Sequence of chain 1.B:
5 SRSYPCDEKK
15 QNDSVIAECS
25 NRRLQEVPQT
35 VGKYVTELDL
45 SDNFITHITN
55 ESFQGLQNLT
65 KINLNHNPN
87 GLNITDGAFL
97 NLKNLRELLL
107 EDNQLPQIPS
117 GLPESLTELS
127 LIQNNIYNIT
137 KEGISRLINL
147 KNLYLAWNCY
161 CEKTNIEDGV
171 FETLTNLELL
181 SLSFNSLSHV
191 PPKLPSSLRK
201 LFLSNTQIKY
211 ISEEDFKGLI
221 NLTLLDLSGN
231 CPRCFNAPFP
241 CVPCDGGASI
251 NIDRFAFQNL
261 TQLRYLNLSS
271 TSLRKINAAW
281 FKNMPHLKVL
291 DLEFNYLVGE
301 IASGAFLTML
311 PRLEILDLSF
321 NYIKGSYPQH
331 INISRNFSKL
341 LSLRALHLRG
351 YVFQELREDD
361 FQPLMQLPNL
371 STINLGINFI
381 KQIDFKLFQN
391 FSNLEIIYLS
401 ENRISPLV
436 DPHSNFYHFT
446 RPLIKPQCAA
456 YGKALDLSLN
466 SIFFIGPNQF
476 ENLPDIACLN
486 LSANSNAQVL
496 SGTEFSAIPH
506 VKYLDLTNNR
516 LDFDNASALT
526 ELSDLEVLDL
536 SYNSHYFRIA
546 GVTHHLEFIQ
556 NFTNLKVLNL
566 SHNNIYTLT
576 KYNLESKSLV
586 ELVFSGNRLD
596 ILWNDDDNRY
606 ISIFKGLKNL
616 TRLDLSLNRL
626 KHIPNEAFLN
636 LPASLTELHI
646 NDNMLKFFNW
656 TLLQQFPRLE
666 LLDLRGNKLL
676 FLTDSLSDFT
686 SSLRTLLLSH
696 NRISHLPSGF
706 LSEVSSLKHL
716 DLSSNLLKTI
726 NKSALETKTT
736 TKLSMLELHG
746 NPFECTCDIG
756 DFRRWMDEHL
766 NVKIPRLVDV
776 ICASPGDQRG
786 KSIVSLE

Binding-site contacts:
Ligand atom C8 contacts residue ASN62 of chain 1.B at 4.5 Å.
Ligand atom C1 contacts residue ASN62 of chain 1.B at 1.4 Å.
Ligand atom C4 contacts residue ASN62 of chain 1.B at 4.2 Å.
Ligand atom N2 contacts residue ASN62 of chain 1.B at 2.9 Å (h-bond).
Ligand atom C8 contacts residue GLN61 of chain 1.B at 3.9 Å.
Ligand atom C8 contacts residue LYS37 of chain 1.B at 4.3 Å.
Ligand atom C7 contacts residue LYS37 of chain 1.B at 3.9 Å.
Ligand atom C7 contacts residue ASN62 of chain 1.B at 3.3 Å.
Ligand atom C3 contacts residue ASN62 of chain 1.B at 3.8 Å.
Ligand atom O5 contacts residue ASN62 of chain 1.B at 2.3 Å (h-bond).
Ligand atom C8 contacts residue GLY59 of chain 1.B at 3.8 Å.
Ligand atom O7 contacts residue TYR38 of chain 1.B at 4.1 Å.
Ligand atom O7 contacts residue LYS37 of chain 1.B at 2.9 Å (salt-bridge).
Ligand atom C2 contacts residue ASN62 of chain 1.B at 2.4 Å.
Ligand atom O7 contacts residue ASN62 of chain 1.B at 3.3 Å (h-bond).
Ligand atom C5 contacts residue ASN62 of chain 1.B at 3.6 Å.

This small molecule binds to this protein.
Small molecule (SMILES): CC(=O)N[C@@H]1[C@@H](O)[C@H](O)[C@@H](CO)O[C@H]1O